Sequence of chain 1.A:
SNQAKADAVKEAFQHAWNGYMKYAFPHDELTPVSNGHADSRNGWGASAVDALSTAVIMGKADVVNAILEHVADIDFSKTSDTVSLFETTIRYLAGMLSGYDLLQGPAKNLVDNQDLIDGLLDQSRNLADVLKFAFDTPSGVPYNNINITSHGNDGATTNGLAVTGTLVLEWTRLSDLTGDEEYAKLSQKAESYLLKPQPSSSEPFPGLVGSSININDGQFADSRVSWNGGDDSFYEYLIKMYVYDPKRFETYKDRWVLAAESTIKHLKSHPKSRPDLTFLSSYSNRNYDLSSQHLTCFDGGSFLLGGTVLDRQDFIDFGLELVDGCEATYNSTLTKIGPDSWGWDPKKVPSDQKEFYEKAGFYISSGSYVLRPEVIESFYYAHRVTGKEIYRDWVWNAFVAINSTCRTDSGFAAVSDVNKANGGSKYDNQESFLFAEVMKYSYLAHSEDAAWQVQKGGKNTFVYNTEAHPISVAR

This protein binds this small molecule.
Small molecule (SMILES): CC(=O)N[C@H]1[C@H](O[C@H]2[C@H](O)[C@@H](NC(C)=O)CO[C@@H]2CO)O[C@H](CO)[C@@H](O)[C@@H]1O

Binding-site contacts:
Ligand atom C7 contacts residue VAL400 of chain 1.A at 4.5 Å (hydrophobic).
Ligand atom C3 contacts residue ASN403 of chain 1.A at 3.8 Å.
Ligand atom C8 contacts residue ALA8 of chain 1.A at 3.9 Å (hydrophobic).
Ligand atom C1 contacts residue ARG407 of chain 1.A at 3.8 Å.
Ligand atom O5 contacts residue ARG407 of chain 1.A at 3.7 Å.
Ligand atom C4 contacts residue ASN403 of chain 1.A at 4.2 Å.
Ligand atom N2 contacts residue ASN403 of chain 1.A at 2.9 Å (h-bond).
Ligand atom C7 contacts residue ASN403 of chain 1.A at 3.7 Å.
Ligand atom O7 contacts residue ASN403 of chain 1.A at 4.0 Å.
Ligand atom O5 contacts residue ASN403 of chain 1.A at 2.4 Å (h-bond).
Ligand atom C7 contacts residue ARG407 of chain 1.A at 4.2 Å.
Ligand atom O7 contacts residue VAL400 of chain 1.A at 4.2 Å.
Ligand atom C8 contacts residue PHE399 of chain 1.A at 4.1 Å (hydrophobic).
Ligand atom C2 contacts residue ASN403 of chain 1.A at 2.4 Å.
Ligand atom O7 contacts residue ARG407 of chain 1.A at 4.5 Å.
Ligand atom C8 contacts residue TRP396 of chain 1.A at 3.5 Å (hydrophobic).
Ligand atom O6 contacts residue ARG407 of chain 1.A at 4.3 Å.
Ligand atom O7 contacts residue GLU11 of chain 1.A at 3.6 Å (salt-bridge).
Ligand atom C1 contacts residue ASN403 of chain 1.A at 1.4 Å.
Ligand atom C5 contacts residue ARG407 of chain 1.A at 3.6 Å.
Ligand atom C6 contacts residue ARG407 of chain 1.A at 3.5 Å.
Ligand atom C8 contacts residue ARG407 of chain 1.A at 4.0 Å.
Ligand atom C5 contacts residue ASN403 of chain 1.A at 3.7 Å.
Ligand atom C8 contacts residue VAL400 of chain 1.A at 4.1 Å (hydrophobic).
Ligand atom C7 contacts residue GLU11 of chain 1.A at 4.2 Å.
Ligand atom C8 contacts residue GLU11 of chain 1.A at 4.4 Å.